A small-molecule ligand and the protein it binds are described below.
Small molecule (SMILES): Oc1cccc(-c2nc(N3CCOCC3)c3sccc3n2)c1

Binding-site contacts:
Ligand atom OAA contacts residue ASP496 of chain 1.B at 3.2 Å (salt-bridge).
Ligand atom CAI contacts residue LEU485 of chain 1.B at 3.9 Å (hydrophobic).
Ligand atom CAK contacts residue LEU485 of chain 1.B at 3.9 Å (hydrophobic).
Ligand atom CAP contacts residue MET417 of chain 1.B at 3.2 Å (hydrophobic).
Ligand atom CAQ contacts residue MET417 of chain 1.B at 3.9 Å (hydrophobic).
Ligand atom CAP contacts residue TYR405 of chain 1.B at 3.4 Å (hydrophobic).
Ligand atom OAA contacts residue TYR405 of chain 1.B at 2.5 Å (h-bond).
Ligand atom CAJ contacts residue GLN418 of chain 1.B at 3.8 Å.
Ligand atom C4 contacts residue ILE495 of chain 1.B at 3.9 Å (hydrophobic).
Ligand atom N3 contacts residue ILE495 of chain 1.B at 3.7 Å.
Ligand atom OAN contacts residue ILE420 of chain 1.B at 2.7 Å (h-bond).
Ligand atom C2 contacts residue ILE495 of chain 1.B at 3.6 Å (hydrophobic).
Ligand atom OAA contacts residue ASP379 of chain 1.B at 2.5 Å (salt-bridge).
Ligand atom CAG contacts residue ILE495 of chain 1.B at 3.9 Å (hydrophobic).
Ligand atom CAB contacts residue MET417 of chain 1.B at 4.0 Å (hydrophobic).
Ligand atom CAG contacts residue ASP496 of chain 1.B at 3.5 Å.
Ligand atom CAG contacts residue TYR405 of chain 1.B at 3.4 Å (hydrophobic).
Ligand atom N1 contacts residue ILE495 of chain 1.B at 3.8 Å.
Ligand atom OAA contacts residue MET417 of chain 1.B at 3.3 Å.
Ligand atom CAI contacts residue ILE420 of chain 1.B at 3.0 Å (hydrophobic).
Ligand atom CAP contacts residue ASP379 of chain 1.B at 3.1 Å.
Ligand atom OAN contacts residue GLN418 of chain 1.B at 3.4 Å (h-bond).
Ligand atom CAI contacts residue SER422 of chain 1.B at 3.9 Å.
Ligand atom CAB contacts residue ASP496 of chain 1.B at 3.9 Å.
Ligand atom CAD contacts residue ASP379 of chain 1.B at 3.0 Å.
Ligand atom CAD contacts residue MET417 of chain 1.B at 3.3 Å (hydrophobic).
Ligand atom CAB contacts residue LYS371 of chain 1.B at 3.2 Å.
Ligand atom C6 contacts residue ILE369 of chain 1.B at 3.6 Å (hydrophobic).
Ligand atom CAG contacts residue MET417 of chain 1.B at 3.4 Å (hydrophobic).
Ligand atom OAN contacts residue PHE419 of chain 1.B at 3.6 Å.
Ligand atom CAD contacts residue ASP496 of chain 1.B at 3.5 Å.
Ligand atom CAP contacts residue ASP496 of chain 1.B at 3.3 Å.
Ligand atom C5 contacts residue ILE369 of chain 1.B at 3.8 Å (hydrophobic).
Ligand atom C6 contacts residue ILE495 of chain 1.B at 4.0 Å (hydrophobic).
Ligand atom CAH contacts residue GLN418 of chain 1.B at 3.5 Å.
Ligand atom CAE contacts residue LYS371 of chain 1.B at 3.6 Å.
Ligand atom CAH contacts residue TYR405 of chain 1.B at 3.8 Å (hydrophobic).
Ligand atom N1 contacts residue ILE369 of chain 1.B at 4.0 Å.
Ligand atom CAH contacts residue ILE420 of chain 1.B at 4.0 Å (hydrophobic).
Ligand atom NAV contacts residue ILE369 of chain 1.B at 3.9 Å.

Sequence of chain 1.B:
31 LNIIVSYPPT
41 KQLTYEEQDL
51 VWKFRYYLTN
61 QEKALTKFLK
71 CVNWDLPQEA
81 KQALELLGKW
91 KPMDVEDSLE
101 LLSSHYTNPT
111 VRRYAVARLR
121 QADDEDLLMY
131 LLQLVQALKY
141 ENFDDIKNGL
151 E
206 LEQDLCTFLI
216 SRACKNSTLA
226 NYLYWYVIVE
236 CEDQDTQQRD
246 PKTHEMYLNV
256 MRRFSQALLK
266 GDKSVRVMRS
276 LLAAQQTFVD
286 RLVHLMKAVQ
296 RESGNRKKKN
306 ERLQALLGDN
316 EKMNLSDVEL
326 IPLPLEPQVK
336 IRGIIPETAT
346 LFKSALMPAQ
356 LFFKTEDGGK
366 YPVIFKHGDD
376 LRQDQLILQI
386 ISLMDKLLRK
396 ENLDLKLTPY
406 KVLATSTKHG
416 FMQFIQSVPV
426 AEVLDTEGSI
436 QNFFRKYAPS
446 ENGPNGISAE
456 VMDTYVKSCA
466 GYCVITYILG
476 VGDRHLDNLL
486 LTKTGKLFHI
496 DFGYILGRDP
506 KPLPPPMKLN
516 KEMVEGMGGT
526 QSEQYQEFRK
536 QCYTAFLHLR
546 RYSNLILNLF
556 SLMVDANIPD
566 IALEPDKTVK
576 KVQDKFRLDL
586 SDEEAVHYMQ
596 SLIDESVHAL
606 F